Binding-site contacts:
Ligand atom O contacts residue ARG96 of chain 2.C at 2.7 Å (salt-bridge).
Ligand atom CB contacts residue TYR61 of chain 2.C at 3.5 Å (hydrophobic).
Ligand atom CD contacts residue LEU138 of chain 2.C at 4.0 Å (hydrophobic).
Ligand atom O contacts residue TYR61 of chain 2.C at 3.5 Å.
Ligand atom OXT contacts residue PRO89 of chain 2.C at 3.7 Å.
Ligand atom CG contacts residue LEU138 of chain 2.C at 3.6 Å (hydrophobic).
Ligand atom CA contacts residue PRO89 of chain 2.C at 4.0 Å (hydrophobic).
Ligand atom C contacts residue SER142 of chain 2.C at 3.3 Å.
Ligand atom O contacts residue SER142 of chain 2.C at 2.8 Å (h-bond).
Ligand atom N contacts residue THR91 of chain 2.C at 3.0 Å (h-bond).
Ligand atom CG contacts residue GLU193 of chain 2.C at 3.6 Å.
Ligand atom OE2 contacts residue GLY141 of chain 2.C at 3.6 Å.
Ligand atom CA contacts residue THR91 of chain 2.C at 3.5 Å.
Ligand atom OXT contacts residue ARG96 of chain 2.C at 2.8 Å (salt-bridge).
Ligand atom N contacts residue GLU193 of chain 2.C at 2.8 Å (salt-bridge).
Ligand atom CA contacts residue GLU193 of chain 2.C at 3.4 Å.
Ligand atom CA contacts residue TYR61 of chain 2.C at 4.1 Å (hydrophobic).
Ligand atom C contacts residue THR91 of chain 2.C at 3.6 Å.
Ligand atom O contacts residue GLY141 of chain 2.C at 3.2 Å.
Ligand atom N contacts residue PRO89 of chain 2.C at 2.8 Å (h-bond).
Ligand atom C contacts residue TYR61 of chain 2.C at 3.8 Å (hydrophobic).
Ligand atom OXT contacts residue TYR61 of chain 2.C at 3.6 Å.
Ligand atom C contacts residue ARG96 of chain 2.C at 3.3 Å.
Ligand atom CB contacts residue GLU193 of chain 2.C at 4.1 Å.
Ligand atom OE2 contacts residue SER142 of chain 2.C at 3.4 Å (h-bond).
Ligand atom OXT contacts residue SER142 of chain 2.C at 3.9 Å.
Ligand atom OE2 contacts residue LEU138 of chain 2.C at 4.2 Å.
Ligand atom CG contacts residue TYR61 of chain 2.C at 4.2 Å (hydrophobic).
Ligand atom N contacts residue TYR61 of chain 2.C at 4.0 Å.
Ligand atom N contacts residue TYR220 of chain 2.C at 3.7 Å.
Ligand atom CD contacts residue THR143 of chain 2.C at 3.2 Å.
Ligand atom OE1 contacts residue GLU193 of chain 2.C at 3.7 Å.
Ligand atom OE1 contacts residue THR143 of chain 2.C at 2.6 Å (h-bond).
Ligand atom OXT contacts residue LEU90 of chain 2.C at 3.5 Å.
Ligand atom OE2 contacts residue THR143 of chain 2.C at 3.1 Å (h-bond).
Ligand atom OXT contacts residue THR91 of chain 2.C at 2.9 Å (h-bond).
Ligand atom CD contacts residue GLU193 of chain 2.C at 3.9 Å.
Ligand atom CA contacts residue SER142 of chain 2.C at 3.3 Å.
Ligand atom N contacts residue SER142 of chain 2.C at 4.2 Å.
Ligand atom CB contacts residue LEU138 of chain 2.C at 4.0 Å (hydrophobic).

This protein binds this small molecule.
Small molecule (SMILES): N[C@@H](CCC(=O)O)C(=O)O

Sequence of chain 2.C:
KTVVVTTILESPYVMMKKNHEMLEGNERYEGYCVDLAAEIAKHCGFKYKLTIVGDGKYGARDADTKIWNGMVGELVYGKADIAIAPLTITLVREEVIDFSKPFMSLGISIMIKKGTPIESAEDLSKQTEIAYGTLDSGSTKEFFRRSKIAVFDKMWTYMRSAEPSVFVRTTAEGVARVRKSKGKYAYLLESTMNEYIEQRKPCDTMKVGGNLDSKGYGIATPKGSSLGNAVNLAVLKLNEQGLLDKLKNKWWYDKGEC